This protein binds this small molecule.
Small molecule (SMILES): Cc1c(C(F)(F)F)nc2ccc(CCc3nc(N4CCCC4)nn3C)nn12

Binding-site contacts:
Ligand atom C05 contacts residue PHE283 of chain 1.C at 3.4 Å (hydrophobic).
Ligand atom N21 contacts residue GLY279 of chain 1.C at 3.6 Å.
Ligand atom C27 contacts residue TYR247 of chain 1.C at 3.6 Å (hydrophobic).
Ligand atom C20 contacts residue TYR247 of chain 1.C at 3.7 Å (hydrophobic).
Ligand atom C26 contacts residue GLU275 of chain 1.C at 3.5 Å.
Ligand atom N18 contacts residue GLY279 of chain 1.C at 3.4 Å (h-bond).
Ligand atom C10 contacts residue ILE246 of chain 1.C at 3.4 Å (hydrophobic).
Ligand atom C26 contacts residue LYS272 of chain 1.C at 3.2 Å.
Ligand atom F12 contacts residue SER231 of chain 1.C at 2.6 Å.
Ligand atom N23 contacts residue MET267 of chain 1.C at 3.7 Å.
Ligand atom N21 contacts residue TYR247 of chain 1.C at 2.6 Å (h-bond).
Ligand atom C07 contacts residue ILE246 of chain 1.C at 3.5 Å (hydrophobic).
Ligand atom C01 contacts residue PHE283 of chain 1.C at 3.2 Å (hydrophobic).
Ligand atom F12 contacts residue VAL232 of chain 1.C at 3.7 Å.
Ligand atom C08 contacts residue ILE246 of chain 1.C at 3.7 Å (hydrophobic).
Ligand atom C15 contacts residue GLN280 of chain 1.C at 3.5 Å.
Ligand atom C16 contacts residue PHE283 of chain 1.C at 3.6 Å (hydrophobic).
Ligand atom N04 contacts residue GLN280 of chain 1.C at 3.2 Å (h-bond).
Ligand atom F13 contacts residue VAL232 of chain 1.C at 3.4 Å.
Ligand atom C24 contacts residue MET267 of chain 1.C at 3.7 Å (hydrophobic).
Ligand atom F14 contacts residue TYR78 of chain 1.C at 3.2 Å.
Ligand atom C17 contacts residue GLY279 of chain 1.C at 3.3 Å.
Ligand atom C02 contacts residue PHE283 of chain 1.C at 3.6 Å (hydrophobic).
Ligand atom N09 contacts residue PHE283 of chain 1.C at 3.4 Å.
Ligand atom C02 contacts residue PHE250 of chain 1.C at 3.5 Å (hydrophobic).
Ligand atom C17 contacts residue TYR247 of chain 1.C at 3.4 Å (hydrophobic).
Ligand atom C27 contacts residue GLU275 of chain 1.C at 3.8 Å.
Ligand atom C16 contacts residue GLY279 of chain 1.C at 3.6 Å.
Ligand atom F13 contacts residue LEU229 of chain 1.C at 3.1 Å.
Ligand atom C10 contacts residue GLN280 of chain 1.C at 3.5 Å.
Ligand atom C25 contacts residue GLU275 of chain 1.C at 3.7 Å.
Ligand atom C15 contacts residue TYR247 of chain 1.C at 3.2 Å (hydrophobic).
Ligand atom C24 contacts residue PRO266 of chain 1.C at 3.7 Å (hydrophobic).
Ligand atom F12 contacts residue ILE246 of chain 1.C at 3.2 Å.
Ligand atom C03 contacts residue PHE250 of chain 1.C at 3.8 Å (hydrophobic).
Ligand atom C20 contacts residue MET267 of chain 1.C at 3.7 Å (hydrophobic).
Ligand atom C16 contacts residue TYR247 of chain 1.C at 3.5 Å (hydrophobic).
Ligand atom C20 contacts residue GLY279 of chain 1.C at 3.5 Å.
Ligand atom C16 contacts residue GLN280 of chain 1.C at 3.5 Å.
Ligand atom C27 contacts residue VAL276 of chain 1.C at 3.7 Å (hydrophobic).

Sequence of chain 1.C:
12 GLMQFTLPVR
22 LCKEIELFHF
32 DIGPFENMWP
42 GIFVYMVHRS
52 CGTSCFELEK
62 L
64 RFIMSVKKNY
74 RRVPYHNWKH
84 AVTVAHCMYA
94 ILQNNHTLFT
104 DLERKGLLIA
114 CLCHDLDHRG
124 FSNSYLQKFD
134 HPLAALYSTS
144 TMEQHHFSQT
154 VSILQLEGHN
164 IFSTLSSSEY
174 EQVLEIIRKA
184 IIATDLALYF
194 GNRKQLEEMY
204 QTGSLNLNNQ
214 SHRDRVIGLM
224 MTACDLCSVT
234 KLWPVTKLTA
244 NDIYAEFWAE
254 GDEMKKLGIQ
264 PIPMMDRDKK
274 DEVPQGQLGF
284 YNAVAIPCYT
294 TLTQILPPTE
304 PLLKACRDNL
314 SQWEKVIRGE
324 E